This small molecule binds to this protein.
Small molecule (SMILES): CC(=O)N[C@@H]1[C@@H](O)[C@H](O)[C@@H](CO)O[C@H]1O

Binding-site contacts:
Ligand atom C4 contacts residue ASN93 of chain 1.K at 4.1 Å.
Ligand atom C8 contacts residue ASN93 of chain 1.K at 4.2 Å.
Ligand atom N2 contacts residue GLY92 of chain 1.K at 4.5 Å.
Ligand atom C2 contacts residue ASN93 of chain 1.K at 2.3 Å.
Ligand atom N2 contacts residue ASN93 of chain 1.K at 2.7 Å (h-bond).
Ligand atom C7 contacts residue ASN93 of chain 1.K at 3.3 Å.
Ligand atom C5 contacts residue ASN93 of chain 1.K at 3.7 Å.
Ligand atom C1 contacts residue ASN93 of chain 1.K at 1.4 Å.
Ligand atom C8 contacts residue ALA14 of chain 1.M at 4.3 Å (hydrophobic).
Ligand atom O7 contacts residue ASN93 of chain 1.K at 3.6 Å.
Ligand atom C8 contacts residue GLY92 of chain 1.K at 3.5 Å.
Ligand atom O5 contacts residue ASN93 of chain 1.K at 2.4 Å (h-bond).
Ligand atom C7 contacts residue SER17 of chain 1.M at 4.0 Å.
Ligand atom C8 contacts residue ALA15 of chain 1.M at 3.7 Å (hydrophobic).
Ligand atom C8 contacts residue GLY16 of chain 1.M at 3.8 Å.
Ligand atom O7 contacts residue GLY16 of chain 1.M at 3.6 Å.
Ligand atom C7 contacts residue GLY92 of chain 1.K at 4.3 Å.
Ligand atom O7 contacts residue SER17 of chain 1.M at 3.6 Å (h-bond).
Ligand atom C8 contacts residue SER17 of chain 1.M at 3.6 Å.
Ligand atom C3 contacts residue ASN93 of chain 1.K at 3.6 Å.
Ligand atom C7 contacts residue GLY16 of chain 1.M at 4.1 Å.

Sequence of chain 1.M:
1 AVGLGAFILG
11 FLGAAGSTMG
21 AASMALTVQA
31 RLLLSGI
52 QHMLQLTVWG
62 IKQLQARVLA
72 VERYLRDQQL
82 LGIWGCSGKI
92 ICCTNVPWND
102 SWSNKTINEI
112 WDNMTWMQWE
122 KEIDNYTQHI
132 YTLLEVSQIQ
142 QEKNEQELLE

Sequence of chain 1.K:
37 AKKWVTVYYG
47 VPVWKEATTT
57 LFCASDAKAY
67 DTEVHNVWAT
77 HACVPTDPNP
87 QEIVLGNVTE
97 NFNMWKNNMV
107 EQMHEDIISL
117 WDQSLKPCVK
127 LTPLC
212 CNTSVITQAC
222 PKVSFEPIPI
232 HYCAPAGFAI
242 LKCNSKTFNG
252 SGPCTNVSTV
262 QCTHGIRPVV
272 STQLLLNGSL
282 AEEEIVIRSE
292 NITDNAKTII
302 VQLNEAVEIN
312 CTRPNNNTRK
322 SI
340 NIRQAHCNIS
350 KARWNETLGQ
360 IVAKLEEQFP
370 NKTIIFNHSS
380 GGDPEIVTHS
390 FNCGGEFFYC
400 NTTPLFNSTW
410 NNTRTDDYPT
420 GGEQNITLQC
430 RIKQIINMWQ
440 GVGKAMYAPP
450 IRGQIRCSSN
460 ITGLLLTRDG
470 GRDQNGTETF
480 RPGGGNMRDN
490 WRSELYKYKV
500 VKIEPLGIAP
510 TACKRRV